Sequence of chain 3.A:
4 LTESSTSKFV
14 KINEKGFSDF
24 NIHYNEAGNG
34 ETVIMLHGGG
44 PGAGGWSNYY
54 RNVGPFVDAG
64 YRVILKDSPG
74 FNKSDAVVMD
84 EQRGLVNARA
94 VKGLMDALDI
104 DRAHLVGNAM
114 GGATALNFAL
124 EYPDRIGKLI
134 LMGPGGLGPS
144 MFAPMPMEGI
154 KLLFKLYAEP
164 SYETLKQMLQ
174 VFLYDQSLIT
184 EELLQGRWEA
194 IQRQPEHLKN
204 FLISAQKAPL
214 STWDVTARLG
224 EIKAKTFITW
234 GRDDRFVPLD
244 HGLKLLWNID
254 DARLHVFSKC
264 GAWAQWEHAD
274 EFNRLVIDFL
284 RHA

Binding-site contacts:
Ligand atom CA2 contacts residue GLY43 of chain 3.A at 3.5 Å.
Ligand atom CA6 contacts residue GLY42 of chain 3.A at 3.5 Å.
Ligand atom OA1 contacts residue GLY43 of chain 3.A at 2.8 Å (h-bond).
Ligand atom OA4 contacts residue ALA112 of chain 3.A at 3.1 Å.
Ligand atom CA2 contacts residue PHE175 of chain 3.A at 3.4 Å (hydrophobic).
Ligand atom OA1 contacts residue GLY42 of chain 3.A at 3.1 Å (h-bond).
Ligand atom OA1 contacts residue ARG190 of chain 3.A at 3.6 Å (salt-bridge).
Ligand atom OA4 contacts residue GLY41 of chain 3.A at 3.5 Å.
Ligand atom OA1 contacts residue ALA46 of chain 3.A at 3.5 Å.
Ligand atom CA4 contacts residue GLY42 of chain 3.A at 3.4 Å.
Ligand atom CA3 contacts residue GLY43 of chain 3.A at 3.6 Å.
Ligand atom CB3 contacts residue LEU213 of chain 3.A at 3.8 Å (hydrophobic).
Ligand atom CB4 contacts residue GLY138 of chain 3.A at 3.6 Å.
Ligand atom CB6 contacts residue ILE153 of chain 3.A at 3.3 Å (hydrophobic).
Ligand atom CA1 contacts residue PHE175 of chain 3.A at 3.7 Å (hydrophobic).
Ligand atom CB2 contacts residue MET113 of chain 3.A at 3.6 Å (hydrophobic).
Ligand atom CA1 contacts residue GLY43 of chain 3.A at 3.5 Å.
Ligand atom CB6 contacts residue VAL240 of chain 3.A at 3.7 Å (hydrophobic).
Ligand atom CB3 contacts residue TRP216 of chain 3.A at 3.8 Å (hydrophobic).
Ligand atom CA5 contacts residue LEU156 of chain 3.A at 3.6 Å (hydrophobic).
Ligand atom CB1 contacts residue ALA112 of chain 3.A at 3.8 Å (hydrophobic).
Ligand atom CA1 contacts residue ARG190 of chain 3.A at 3.2 Å.
Ligand atom CB5 contacts residue ILE153 of chain 3.A at 3.3 Å (hydrophobic).
Ligand atom OA2 contacts residue ARG190 of chain 3.A at 3.0 Å (salt-bridge).
Ligand atom OA4 contacts residue GLY42 of chain 3.A at 2.7 Å (h-bond).
Ligand atom CA3 contacts residue PHE175 of chain 3.A at 3.5 Å (hydrophobic).
Ligand atom CB5 contacts residue PHE239 of chain 3.A at 3.8 Å (hydrophobic).
Ligand atom OA1 contacts residue GLY41 of chain 3.A at 3.0 Å.
Ligand atom CA6 contacts residue ALA112 of chain 3.A at 3.3 Å (hydrophobic).
Ligand atom CA2 contacts residue ARG190 of chain 3.A at 3.5 Å.
Ligand atom CA4 contacts residue GLY43 of chain 3.A at 3.6 Å.
Ligand atom OA3 contacts residue MET171 of chain 3.A at 3.6 Å.
Ligand atom CB3 contacts residue GLY138 of chain 3.A at 3.7 Å.
Ligand atom OA3 contacts residue ARG190 of chain 3.A at 3.1 Å (salt-bridge).
Ligand atom CA5 contacts residue GLY42 of chain 3.A at 3.8 Å.
Ligand atom OA3 contacts residue PHE175 of chain 3.A at 3.4 Å.
Ligand atom OA2 contacts residue PHE175 of chain 3.A at 3.1 Å.
Ligand atom OA4 contacts residue MET113 of chain 3.A at 2.8 Å (h-bond).
Ligand atom CB5 contacts residue VAL240 of chain 3.A at 3.5 Å (hydrophobic).
Ligand atom CA6 contacts residue MET113 of chain 3.A at 3.6 Å (hydrophobic).

The small molecule below binds the protein below.
Small molecule (SMILES): O=C(O)/C(O)=C\C=C\C(=O)c1ccccc1